Sequence of chain 1.B:
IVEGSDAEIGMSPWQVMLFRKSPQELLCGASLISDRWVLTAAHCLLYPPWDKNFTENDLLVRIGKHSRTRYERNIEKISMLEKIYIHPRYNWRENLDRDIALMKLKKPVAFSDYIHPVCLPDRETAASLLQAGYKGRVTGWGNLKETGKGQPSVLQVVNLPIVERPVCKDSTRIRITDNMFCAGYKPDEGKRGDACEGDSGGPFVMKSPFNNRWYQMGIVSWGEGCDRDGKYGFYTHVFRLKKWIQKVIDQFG

This protein binds this small molecule.
Small molecule (SMILES): CC(C)[C@H]1NC(=O)CCSSCCNC(=O)[C@H](CNC(=O)c2ccc(Cl)s2)NC(=O)c2cccc(c2)CNC1=O

Binding-site contacts:
Ligand atom C19 contacts residue SER226 of chain 1.B at 3.5 Å.
Ligand atom O09 contacts residue GLU202 of chain 1.B at 3.6 Å.
Ligand atom CL1 contacts residue PHE239 of chain 1.B at 3.4 Å.
Ligand atom C29 contacts residue TRP227 of chain 1.B at 3.6 Å (hydrophobic).
Ligand atom CL1 contacts residue VAL225 of chain 1.B at 3.7 Å.
Ligand atom C10 contacts residue GLY228 of chain 1.B at 3.5 Å.
Ligand atom C11 contacts residue GLY228 of chain 1.B at 3.6 Å.
Ligand atom C11 contacts residue ALA200 of chain 1.B at 3.5 Å (hydrophobic).
Ligand atom C24 contacts residue TYR47 of chain 1.B at 3.1 Å (hydrophobic).
Ligand atom C19 contacts residue SER205 of chain 1.B at 3.3 Å.
Ligand atom C13 contacts residue GLY228 of chain 1.B at 3.7 Å.
Ligand atom C39 contacts residue GLY230 of chain 1.B at 3.4 Å.
Ligand atom C01 contacts residue GLY230 of chain 1.B at 3.4 Å.
Ligand atom O17 contacts residue GLY228 of chain 1.B at 3.4 Å (h-bond).
Ligand atom C23 contacts residue TYR47 of chain 1.B at 3.6 Å (hydrophobic).
Ligand atom C02 contacts residue GLY228 of chain 1.B at 3.6 Å.
Ligand atom C23 contacts residue TRP50 of chain 1.B at 3.5 Å (hydrophobic).
Ligand atom C05 contacts residue GLU202 of chain 1.B at 3.7 Å.
Ligand atom CL1 contacts residue TYR240 of chain 1.B at 3.6 Å.
Ligand atom C30 contacts residue LEU96 of chain 1.B at 3.6 Å (hydrophobic).
Ligand atom C30 contacts residue ASN95 of chain 1.B at 3.5 Å.
Ligand atom CL1 contacts residue TRP227 of chain 1.B at 3.6 Å.
Ligand atom C13 contacts residue TRP227 of chain 1.B at 3.5 Å (hydrophobic).
Ligand atom C12 contacts residue ASP199 of chain 1.B at 3.3 Å.
Ligand atom S15 contacts residue GLY228 of chain 1.B at 3.6 Å.
Ligand atom N04 contacts residue GLY228 of chain 1.B at 3.0 Å (h-bond).
Ligand atom C40 contacts residue GLY228 of chain 1.B at 3.2 Å.
Ligand atom N34 contacts residue TRP227 of chain 1.B at 3.3 Å.
Ligand atom S15 contacts residue TRP227 of chain 1.B at 3.5 Å.
Ligand atom O17 contacts residue TRP227 of chain 1.B at 3.4 Å.
Ligand atom O09 contacts residue CYS201 of chain 1.B at 3.5 Å.
Ligand atom C02 contacts residue GLY230 of chain 1.B at 3.7 Å.
Ligand atom N18 contacts residue GLU202 of chain 1.B at 3.4 Å (salt-bridge).
Ligand atom C01 contacts residue GLY228 of chain 1.B at 3.5 Å.
Ligand atom CL1 contacts residue GLY238 of chain 1.B at 3.5 Å.
Ligand atom S15 contacts residue VAL225 of chain 1.B at 3.4 Å.
Ligand atom C20 contacts residue SER226 of chain 1.B at 3.6 Å.
Ligand atom C30 contacts residue TRP227 of chain 1.B at 3.3 Å (hydrophobic).
Ligand atom C11 contacts residue GLY230 of chain 1.B at 3.2 Å.
Ligand atom N07 contacts residue GLY230 of chain 1.B at 3.2 Å (h-bond).